A small-molecule ligand and the protein it binds are described below.
Small molecule (SMILES): CN(C)CCOC1=Cc2ccccc2Sc2ccc(Cl)cc21

Sequence of chain 1.B:
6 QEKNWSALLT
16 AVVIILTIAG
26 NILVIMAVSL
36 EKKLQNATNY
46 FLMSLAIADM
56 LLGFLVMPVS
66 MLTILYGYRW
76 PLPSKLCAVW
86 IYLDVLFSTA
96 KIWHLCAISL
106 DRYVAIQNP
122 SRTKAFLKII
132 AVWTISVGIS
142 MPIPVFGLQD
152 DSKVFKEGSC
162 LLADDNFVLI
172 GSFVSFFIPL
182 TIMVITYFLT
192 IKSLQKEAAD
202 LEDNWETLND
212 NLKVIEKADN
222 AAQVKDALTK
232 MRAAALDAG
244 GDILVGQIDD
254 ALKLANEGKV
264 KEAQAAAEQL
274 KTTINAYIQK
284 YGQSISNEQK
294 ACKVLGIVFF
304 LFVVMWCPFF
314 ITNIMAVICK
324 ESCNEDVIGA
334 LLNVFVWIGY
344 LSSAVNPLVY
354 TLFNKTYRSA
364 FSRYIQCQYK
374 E

Binding-site contacts:
Ligand atom C16 contacts residue SER93 of chain 1.B at 3.5 Å.
Ligand atom C15 contacts residue THR94 of chain 1.B at 3.8 Å.
Ligand atom O1 contacts residue PHE312 of chain 1.B at 3.1 Å.
Ligand atom C4 contacts residue PHE313 of chain 1.B at 3.8 Å (hydrophobic).
Ligand atom C1 contacts residue LEU163 of chain 1.B at 3.7 Å (hydrophobic).
Ligand atom CL1 contacts residue VAL169 of chain 1.B at 3.6 Å.
Ligand atom C13 contacts residue GLY172 of chain 1.B at 3.8 Å.
Ligand atom C3 contacts residue PHE313 of chain 1.B at 3.9 Å (hydrophobic).
Ligand atom C18 contacts residue TRP309 of chain 1.B at 3.7 Å (hydrophobic).
Ligand atom C18 contacts residue SER93 of chain 1.B at 3.5 Å.
Ligand atom C6 contacts residue ASP89 of chain 1.B at 3.6 Å.
Ligand atom S1 contacts residue SER176 of chain 1.B at 3.7 Å.
Ligand atom C11 contacts residue SER93 of chain 1.B at 3.5 Å.
Ligand atom C12 contacts residue VAL90 of chain 1.B at 3.8 Å (hydrophobic).
Ligand atom C18 contacts residue PHE313 of chain 1.B at 3.5 Å (hydrophobic).
Ligand atom C7 contacts residue ASP89 of chain 1.B at 3.2 Å.
Ligand atom CL1 contacts residue LEU163 of chain 1.B at 3.4 Å.
Ligand atom S1 contacts residue VAL90 of chain 1.B at 3.6 Å.
Ligand atom C5 contacts residue PHE312 of chain 1.B at 3.9 Å (hydrophobic).
Ligand atom C8 contacts residue ASP89 of chain 1.B at 3.4 Å.
Ligand atom C10 contacts residue PHE313 of chain 1.B at 3.4 Å (hydrophobic).
Ligand atom C4 contacts residue PHE312 of chain 1.B at 3.8 Å (hydrophobic).
Ligand atom N1 contacts residue ASP89 of chain 1.B at 2.6 Å (salt-bridge).
Ligand atom C10 contacts residue SER93 of chain 1.B at 3.5 Å.
Ligand atom C11 contacts residue PHE313 of chain 1.B at 3.8 Å (hydrophobic).
Ligand atom C8 contacts residue TYR343 of chain 1.B at 4.0 Å (hydrophobic).
Ligand atom C14 contacts residue GLY172 of chain 1.B at 3.5 Å.
Ligand atom C8 contacts residue VAL339 of chain 1.B at 3.8 Å (hydrophobic).
Ligand atom C15 contacts residue SER93 of chain 1.B at 3.5 Å.
Ligand atom C9 contacts residue PHE313 of chain 1.B at 3.6 Å (hydrophobic).
Ligand atom C3 contacts residue VAL90 of chain 1.B at 4.0 Å (hydrophobic).
Ligand atom C17 contacts residue SER93 of chain 1.B at 3.5 Å.
Ligand atom C2 contacts residue LEU163 of chain 1.B at 4.1 Å (hydrophobic).
Ligand atom C5 contacts residue ASP89 of chain 1.B at 3.9 Å.
Ligand atom C9 contacts residue TRP309 of chain 1.B at 3.8 Å (hydrophobic).
Ligand atom C17 contacts residue PHE305 of chain 1.B at 3.8 Å (hydrophobic).
Ligand atom C15 contacts residue SER176 of chain 1.B at 3.6 Å.
Ligand atom S1 contacts residue THR94 of chain 1.B at 3.5 Å (h-bond).
Ligand atom C17 contacts residue PHE313 of chain 1.B at 4.0 Å (hydrophobic).
Ligand atom C16 contacts residue SER176 of chain 1.B at 3.8 Å.